This protein binds this small molecule.
Small molecule (SMILES): CNC(=O)[C@H](CCCCNC(C)=O)NC(C)=O

Sequence of chain 1.A:
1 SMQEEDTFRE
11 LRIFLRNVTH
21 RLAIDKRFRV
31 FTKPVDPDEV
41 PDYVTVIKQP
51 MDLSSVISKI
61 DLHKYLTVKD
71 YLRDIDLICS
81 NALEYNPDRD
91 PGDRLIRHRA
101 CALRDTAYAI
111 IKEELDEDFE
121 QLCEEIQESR

Binding-site contacts:
Ligand atom C04 contacts residue VAL40 of chain 1.A at 4.0 Å (hydrophobic).
Ligand atom C05 contacts residue TYR85 of chain 1.A at 4.1 Å (hydrophobic).
Ligand atom C03 contacts residue VAL40 of chain 1.A at 3.9 Å (hydrophobic).
Ligand atom O02 contacts residue TYR85 of chain 1.A at 4.2 Å.
Ligand atom C08 contacts residue ASN86 of chain 1.A at 4.0 Å.
Ligand atom N02 contacts residue ILE96 of chain 1.A at 3.6 Å.
Ligand atom C1 contacts residue TYR85 of chain 1.A at 4.5 Å (hydrophobic).
Ligand atom C08 contacts residue VAL35 of chain 1.A at 4.0 Å (hydrophobic).
Ligand atom N02 contacts residue VAL30 of chain 1.A at 4.3 Å.
Ligand atom C09 contacts residue ILE96 of chain 1.A at 3.7 Å (hydrophobic).
Ligand atom O1 contacts residue TYR85 of chain 1.A at 3.1 Å (h-bond).
Ligand atom O02 contacts residue ASN86 of chain 1.A at 3.0 Å (h-bond).
Ligand atom N01 contacts residue GLU39 of chain 1.A at 3.9 Å.
Ligand atom C08 contacts residue TYR43 of chain 1.A at 4.4 Å (hydrophobic).
Ligand atom C02 contacts residue VAL40 of chain 1.A at 4.1 Å (hydrophobic).
Ligand atom C09 contacts residue VAL35 of chain 1.A at 3.7 Å (hydrophobic).
Ligand atom C10 contacts residue TYR85 of chain 1.A at 3.9 Å (hydrophobic).
Ligand atom C09 contacts residue VAL30 of chain 1.A at 4.0 Å (hydrophobic).
Ligand atom C07 contacts residue ILE96 of chain 1.A at 4.1 Å (hydrophobic).
Ligand atom C07 contacts residue ASN86 of chain 1.A at 3.8 Å.
Ligand atom O02 contacts residue ILE96 of chain 1.A at 3.4 Å.
Ligand atom O1 contacts residue ASP42 of chain 1.A at 3.7 Å.
Ligand atom N01 contacts residue VAL40 of chain 1.A at 3.5 Å.
Ligand atom N02 contacts residue VAL35 of chain 1.A at 4.0 Å.
Ligand atom C05 contacts residue VAL40 of chain 1.A at 4.0 Å (hydrophobic).
Ligand atom C08 contacts residue ILE96 of chain 1.A at 3.3 Å (hydrophobic).
Ligand atom C07 contacts residue TYR85 of chain 1.A at 4.4 Å (hydrophobic).
Ligand atom C01 contacts residue VAL40 of chain 1.A at 4.5 Å (hydrophobic).
Ligand atom O1 contacts residue VAL40 of chain 1.A at 3.7 Å.
Ligand atom C01 contacts residue GLU39 of chain 1.A at 3.8 Å.
Ligand atom O02 contacts residue TYR43 of chain 1.A at 4.0 Å.